Sequence of chain 2.B:
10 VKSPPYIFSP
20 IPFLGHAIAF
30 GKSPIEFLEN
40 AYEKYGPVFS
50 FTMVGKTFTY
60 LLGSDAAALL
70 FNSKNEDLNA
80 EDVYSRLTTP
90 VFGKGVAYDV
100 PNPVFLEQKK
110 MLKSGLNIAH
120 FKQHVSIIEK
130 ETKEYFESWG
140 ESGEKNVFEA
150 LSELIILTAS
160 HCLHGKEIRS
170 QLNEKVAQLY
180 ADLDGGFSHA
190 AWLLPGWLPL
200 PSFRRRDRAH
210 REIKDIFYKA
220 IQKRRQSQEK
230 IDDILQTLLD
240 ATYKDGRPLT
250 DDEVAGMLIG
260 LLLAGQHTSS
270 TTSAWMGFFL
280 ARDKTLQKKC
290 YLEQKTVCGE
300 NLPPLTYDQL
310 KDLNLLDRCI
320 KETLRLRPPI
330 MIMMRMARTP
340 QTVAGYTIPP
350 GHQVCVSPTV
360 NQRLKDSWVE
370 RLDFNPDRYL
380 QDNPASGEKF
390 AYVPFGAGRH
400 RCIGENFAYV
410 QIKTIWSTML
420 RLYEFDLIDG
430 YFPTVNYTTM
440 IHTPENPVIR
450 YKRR

Binding-site contacts:
Ligand atom C6 contacts residue ASP81 of chain 2.B at 3.9 Å.
Ligand atom O6 contacts residue ASP81 of chain 2.B at 2.6 Å (salt-bridge).
Ligand atom O6 contacts residue ARG337 of chain 2.B at 3.5 Å.
Ligand atom C4 contacts residue MET335 of chain 2.B at 4.1 Å (hydrophobic).
Ligand atom O3 contacts residue PRO14 of chain 1.A at 3.2 Å.
Ligand atom O6 contacts residue MET335 of chain 2.B at 3.9 Å.
Ligand atom C1 contacts residue ALA336 of chain 2.B at 4.0 Å (hydrophobic).
Ligand atom C6 contacts residue PHE17 of chain 1.A at 4.0 Å (hydrophobic).
Ligand atom O2 contacts residue SER18 of chain 1.A at 3.8 Å.
Ligand atom C2 contacts residue PRO349 of chain 2.B at 4.2 Å (hydrophobic).
Ligand atom C2 contacts residue GLY350 of chain 2.B at 3.7 Å.
Ligand atom O2 contacts residue GLY350 of chain 2.B at 3.7 Å.
Ligand atom C2 contacts residue TYR44 of chain 1.A at 3.9 Å (hydrophobic).
Ligand atom O3 contacts residue TYR15 of chain 1.A at 2.7 Å (h-bond).
Ligand atom O3 contacts residue ILE16 of chain 1.A at 3.3 Å.
Ligand atom O3 contacts residue SER18 of chain 1.A at 4.0 Å.
Ligand atom O3 contacts residue PHE17 of chain 1.A at 3.6 Å (h-bond).
Ligand atom O2 contacts residue TYR15 of chain 1.A at 3.9 Å.
Ligand atom O2 contacts residue PRO349 of chain 2.B at 3.7 Å.
Ligand atom C6 contacts residue ARG337 of chain 2.B at 4.0 Å.
Ligand atom C5 contacts residue PHE17 of chain 1.A at 3.8 Å (hydrophobic).
Ligand atom O3 contacts residue PRO19 of chain 1.A at 3.9 Å.
Ligand atom O2 contacts residue PRO14 of chain 1.A at 3.9 Å.
Ligand atom O5 contacts residue MET335 of chain 2.B at 4.1 Å.
Ligand atom C2 contacts residue ALA336 of chain 2.B at 4.1 Å (hydrophobic).
Ligand atom O4 contacts residue TYR15 of chain 1.A at 3.6 Å.
Ligand atom C4 contacts residue ARG337 of chain 2.B at 3.7 Å.
Ligand atom O3 contacts residue TYR44 of chain 1.A at 3.1 Å (h-bond).
Ligand atom O4 contacts residue PHE17 of chain 1.A at 3.5 Å.
Ligand atom C1 contacts residue ARG337 of chain 2.B at 4.2 Å.
Ligand atom O2 contacts residue TYR44 of chain 1.A at 3.7 Å.
Ligand atom C3 contacts residue TYR15 of chain 1.A at 3.7 Å (hydrophobic).
Ligand atom O2 contacts residue PHE17 of chain 1.A at 3.4 Å (h-bond).
Ligand atom C3 contacts residue PHE17 of chain 1.A at 3.6 Å (hydrophobic).
Ligand atom O3 contacts residue GLY350 of chain 2.B at 3.8 Å.
Ligand atom C3 contacts residue TYR44 of chain 1.A at 4.0 Å (hydrophobic).
Ligand atom O2 contacts residue PRO13 of chain 1.A at 3.8 Å.
Ligand atom C4 contacts residue PHE17 of chain 1.A at 4.1 Å (hydrophobic).
Ligand atom O5 contacts residue ARG337 of chain 2.B at 4.2 Å.
Ligand atom O3 contacts residue PRO349 of chain 2.B at 3.8 Å.

Sequence of chain 1.A:
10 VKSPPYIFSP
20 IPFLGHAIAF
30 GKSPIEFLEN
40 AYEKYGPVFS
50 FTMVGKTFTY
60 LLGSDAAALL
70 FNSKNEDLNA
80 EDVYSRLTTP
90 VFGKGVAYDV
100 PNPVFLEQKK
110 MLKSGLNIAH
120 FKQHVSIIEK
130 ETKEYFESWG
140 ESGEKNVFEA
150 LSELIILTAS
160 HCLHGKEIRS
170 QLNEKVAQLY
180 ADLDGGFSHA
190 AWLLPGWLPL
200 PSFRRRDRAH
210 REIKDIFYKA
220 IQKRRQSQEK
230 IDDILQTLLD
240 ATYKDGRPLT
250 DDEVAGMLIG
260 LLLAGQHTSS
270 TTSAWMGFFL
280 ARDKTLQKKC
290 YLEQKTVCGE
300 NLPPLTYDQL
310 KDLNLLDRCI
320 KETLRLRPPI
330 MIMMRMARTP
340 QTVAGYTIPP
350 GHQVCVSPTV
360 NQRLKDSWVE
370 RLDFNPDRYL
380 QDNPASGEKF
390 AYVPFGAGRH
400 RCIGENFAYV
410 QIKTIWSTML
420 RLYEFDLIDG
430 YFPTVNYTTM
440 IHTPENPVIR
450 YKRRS

This small molecule binds to this protein.
Small molecule (SMILES): OC[C@H]1O[C@@H]2O[C@H]3[C@H](O)[C@@H](O)[C@@H](O[C@H]4[C@H](O)[C@@H](O)[C@@H](O[C@H]5[C@H](O)[C@@H](O)[C@@H](O[C@H]6[C@H](O)[C@@H](O)[C@@H](O[C@H]7[C@H](O)[C@@H](O)[C@@H](O[C@H]8[C@H](O)[C@@H](O)[C@@H](O[C@H]1[C@H](O)[C@H]2O)O[C@@H]8CO)O[C@@H]7CO)O[C@@H]6CO)O[C@@H]5CO)O[C@@H]4CO)O[C@@H]3CO